A small-molecule ligand and the protein it binds are described below.
Small molecule (SMILES): COc1cc2c(cc1OC)-c1c/c(=N\c3c(C)cc(C)cc3C)n(C)c(=O)n1CC2

Binding-site contacts:
Ligand atom C11 contacts residue PHE290 of chain 1.C at 3.9 Å (hydrophobic).
Ligand atom C01 contacts residue PHE322 of chain 1.C at 3.6 Å (hydrophobic).
Ligand atom C14 contacts residue PHE322 of chain 1.C at 3.6 Å (hydrophobic).
Ligand atom C04 contacts residue PHE322 of chain 1.C at 4.2 Å (hydrophobic).
Ligand atom C18 contacts residue PHE322 of chain 1.C at 4.0 Å (hydrophobic).
Ligand atom O28 contacts residue GLN319 of chain 1.C at 3.5 Å (h-bond).
Ligand atom C17 contacts residue ILE286 of chain 1.C at 4.1 Å (hydrophobic).
Ligand atom C13 contacts residue PHE290 of chain 1.C at 4.2 Å (hydrophobic).
Ligand atom C22 contacts residue PHE290 of chain 1.C at 4.0 Å (hydrophobic).
Ligand atom C07 contacts residue LEU318 of chain 1.C at 3.8 Å (hydrophobic).
Ligand atom C13 contacts residue PHE322 of chain 1.C at 3.8 Å (hydrophobic).
Ligand atom C11 contacts residue PHE322 of chain 1.C at 3.9 Å (hydrophobic).
Ligand atom C20 contacts residue ILE286 of chain 1.C at 3.7 Å (hydrophobic).
Ligand atom C13 contacts residue ILE286 of chain 1.C at 4.1 Å (hydrophobic).
Ligand atom C18 contacts residue ILE286 of chain 1.C at 4.1 Å (hydrophobic).
Ligand atom C25 contacts residue THR162 of chain 1.C at 3.8 Å.
Ligand atom C16 contacts residue ILE286 of chain 1.C at 4.2 Å (hydrophobic).
Ligand atom C02 contacts residue PHE322 of chain 1.C at 4.1 Å (hydrophobic).
Ligand atom C27 contacts residue TYR84 of chain 1.C at 3.4 Å (hydrophobic).
Ligand atom C16 contacts residue PHE322 of chain 1.C at 3.6 Å (hydrophobic).
Ligand atom C20 contacts residue HIS85 of chain 1.C at 4.1 Å.
Ligand atom C12 contacts residue PHE322 of chain 1.C at 4.2 Å (hydrophobic).
Ligand atom C15 contacts residue PHE322 of chain 1.C at 3.4 Å (hydrophobic).
Ligand atom O28 contacts residue PHE322 of chain 1.C at 3.2 Å.
Ligand atom C29 contacts residue PHE322 of chain 1.C at 3.7 Å (hydrophobic).
Ligand atom C03 contacts residue PHE322 of chain 1.C at 3.9 Å (hydrophobic).
Ligand atom C29 contacts residue LEU318 of chain 1.C at 3.6 Å (hydrophobic).
Ligand atom C01 contacts residue SER321 of chain 1.C at 3.4 Å.
Ligand atom C12 contacts residue PHE290 of chain 1.C at 3.6 Å (hydrophobic).
Ligand atom C03 contacts residue ILE326 of chain 1.C at 4.0 Å (hydrophobic).
Ligand atom N21 contacts residue PHE290 of chain 1.C at 3.7 Å.
Ligand atom C17 contacts residue PHE322 of chain 1.C at 4.1 Å (hydrophobic).
Ligand atom C06 contacts residue LEU318 of chain 1.C at 4.2 Å (hydrophobic).
Ligand atom C27 contacts residue PRO272 of chain 1.C at 4.1 Å (hydrophobic).
Ligand atom C08 contacts residue LEU318 of chain 1.C at 3.8 Å (hydrophobic).
Ligand atom O23 contacts residue THR162 of chain 1.C at 3.8 Å.
Ligand atom C08 contacts residue PHE290 of chain 1.C at 4.0 Å (hydrophobic).
Ligand atom C17 contacts residue TYR84 of chain 1.C at 3.9 Å (hydrophobic).
Ligand atom O26 contacts residue PHE322 of chain 1.C at 4.0 Å.
Ligand atom C29 contacts residue GLN319 of chain 1.C at 3.1 Å.

Sequence of chain 1.C:
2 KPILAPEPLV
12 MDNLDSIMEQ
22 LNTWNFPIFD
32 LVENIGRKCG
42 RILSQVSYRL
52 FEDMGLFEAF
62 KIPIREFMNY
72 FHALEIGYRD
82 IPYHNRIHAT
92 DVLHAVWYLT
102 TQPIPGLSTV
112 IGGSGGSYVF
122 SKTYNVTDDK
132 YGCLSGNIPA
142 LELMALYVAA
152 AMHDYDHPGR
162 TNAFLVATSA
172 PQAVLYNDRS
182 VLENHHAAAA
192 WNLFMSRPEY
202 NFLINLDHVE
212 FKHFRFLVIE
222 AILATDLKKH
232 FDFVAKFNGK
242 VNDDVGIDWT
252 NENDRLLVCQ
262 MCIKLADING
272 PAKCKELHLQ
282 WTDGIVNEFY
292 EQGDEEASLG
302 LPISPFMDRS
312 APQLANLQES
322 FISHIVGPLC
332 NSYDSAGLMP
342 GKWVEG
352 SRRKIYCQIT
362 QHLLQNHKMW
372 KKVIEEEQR